Binding-site contacts:
Ligand atom C contacts residue LEU232 of chain 1.A at 4.2 Å (hydrophobic).
Ligand atom ND1 contacts residue ILE242 of chain 1.A at 3.7 Å.
Ligand atom ND1 contacts residue ILE44 of chain 1.A at 4.4 Å.
Ligand atom CA contacts residue LEU232 of chain 1.A at 3.7 Å (hydrophobic).
Ligand atom ND1 contacts residue LEU232 of chain 1.A at 4.3 Å.
Ligand atom CG contacts residue LEU232 of chain 1.A at 3.8 Å (hydrophobic).
Ligand atom O contacts residue GLY113 of chain 1.A at 4.4 Å.
Ligand atom CB contacts residue VAL111 of chain 1.A at 4.3 Å (hydrophobic).
Ligand atom C contacts residue TRP110 of chain 1.A at 4.4 Å (hydrophobic).
Ligand atom N contacts residue GLY113 of chain 1.A at 3.7 Å.
Ligand atom NE2 contacts residue GLU109 of chain 1.A at 4.4 Å.
Ligand atom CB contacts residue LEU232 of chain 1.A at 4.3 Å (hydrophobic).
Ligand atom OXT contacts residue GLY113 of chain 1.A at 2.9 Å (h-bond).
Ligand atom OXT contacts residue PRO115 of chain 1.A at 3.9 Å.
Ligand atom NE2 contacts residue TRP110 of chain 1.A at 4.0 Å.
Ligand atom OXT contacts residue GLN114 of chain 1.A at 3.9 Å.
Ligand atom CG contacts residue TRP110 of chain 1.A at 3.6 Å (hydrophobic).
Ligand atom NE2 contacts residue LEU232 of chain 1.A at 4.1 Å.
Ligand atom N contacts residue LEU232 of chain 1.A at 4.0 Å.
Ligand atom O contacts residue TRP110 of chain 1.A at 4.2 Å.
Ligand atom N contacts residue VAL111 of chain 1.A at 2.5 Å (h-bond).
Ligand atom N contacts residue TRP110 of chain 1.A at 3.5 Å.
Ligand atom N contacts residue SER112 of chain 1.A at 4.3 Å.
Ligand atom CA contacts residue VAL111 of chain 1.A at 3.7 Å (hydrophobic).
Ligand atom CG contacts residue VAL111 of chain 1.A at 4.1 Å (hydrophobic).
Ligand atom CD2 contacts residue TRP110 of chain 1.A at 3.6 Å (hydrophobic).
Ligand atom NE2 contacts residue VAL111 of chain 1.A at 3.5 Å (h-bond).
Ligand atom C contacts residue GLY113 of chain 1.A at 3.6 Å.
Ligand atom ND1 contacts residue TRP110 of chain 1.A at 4.1 Å.
Ligand atom CD2 contacts residue LEU232 of chain 1.A at 3.7 Å (hydrophobic).
Ligand atom CE1 contacts residue ALA56 of chain 1.A at 3.5 Å (hydrophobic).
Ligand atom CE1 contacts residue ILE242 of chain 1.A at 3.8 Å (hydrophobic).
Ligand atom CD2 contacts residue VAL111 of chain 1.A at 3.2 Å (hydrophobic).
Ligand atom ND1 contacts residue ALA56 of chain 1.A at 4.2 Å.
Ligand atom CA contacts residue TRP110 of chain 1.A at 3.9 Å (hydrophobic).
Ligand atom CA contacts residue GLY113 of chain 1.A at 4.1 Å.
Ligand atom NE2 contacts residue ALA56 of chain 1.A at 3.9 Å.
Ligand atom CB contacts residue TRP110 of chain 1.A at 3.3 Å (hydrophobic).
Ligand atom OXT contacts residue LEU232 of chain 1.A at 3.8 Å.
Ligand atom NE2 contacts residue ILE242 of chain 1.A at 4.4 Å.

Sequence of chain 1.A:
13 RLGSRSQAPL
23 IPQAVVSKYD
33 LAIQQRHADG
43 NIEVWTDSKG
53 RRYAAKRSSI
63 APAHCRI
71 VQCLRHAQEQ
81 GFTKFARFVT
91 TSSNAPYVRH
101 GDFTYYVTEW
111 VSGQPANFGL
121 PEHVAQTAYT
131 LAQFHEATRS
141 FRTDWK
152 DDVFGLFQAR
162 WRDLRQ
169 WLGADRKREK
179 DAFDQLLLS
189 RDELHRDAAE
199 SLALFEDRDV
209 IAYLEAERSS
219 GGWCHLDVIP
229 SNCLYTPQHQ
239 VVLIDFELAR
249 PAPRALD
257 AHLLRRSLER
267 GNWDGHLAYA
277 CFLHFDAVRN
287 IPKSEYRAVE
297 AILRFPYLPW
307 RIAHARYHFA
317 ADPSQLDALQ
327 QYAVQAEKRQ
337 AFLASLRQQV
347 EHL

A small-molecule ligand and the protein it binds are described below.
Small molecule (SMILES): N[C@@H](Cc1c[nH]c[nH+]1)C(=O)O